The small molecule below binds the protein below.
Small molecule (SMILES): CC(=O)N[C@@H]1[C@@H](O)[C@H](O)[C@@H](CO)O[C@H]1O

Sequence of chain 3.A:
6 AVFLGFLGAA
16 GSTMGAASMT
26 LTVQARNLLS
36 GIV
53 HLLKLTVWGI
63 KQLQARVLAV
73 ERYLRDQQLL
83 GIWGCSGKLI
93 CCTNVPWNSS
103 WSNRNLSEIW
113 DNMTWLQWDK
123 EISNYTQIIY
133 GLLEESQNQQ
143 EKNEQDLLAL

Binding-site contacts:
Ligand atom C2 contacts residue ASN100 of chain 3.A at 2.5 Å.
Ligand atom C1 contacts residue SER102 of chain 3.A at 3.8 Å.
Ligand atom O7 contacts residue ASN100 of chain 3.A at 3.0 Å (h-bond).
Ligand atom O5 contacts residue SER102 of chain 3.A at 4.1 Å.
Ligand atom C8 contacts residue ASN100 of chain 3.A at 4.2 Å.
Ligand atom C1 contacts residue ASN100 of chain 3.A at 1.4 Å.
Ligand atom C4 contacts residue ASN100 of chain 3.A at 4.2 Å.
Ligand atom C5 contacts residue ASN100 of chain 3.A at 3.6 Å.
Ligand atom C3 contacts residue ASN100 of chain 3.A at 3.8 Å.
Ligand atom C7 contacts residue ASN100 of chain 3.A at 3.2 Å.
Ligand atom O6 contacts residue ASN100 of chain 3.A at 4.5 Å.
Ligand atom N2 contacts residue ASN100 of chain 3.A at 3.0 Å (h-bond).
Ligand atom O5 contacts residue ASN100 of chain 3.A at 2.3 Å (h-bond).